A small-molecule ligand and the protein it binds are described below.
Small molecule (SMILES): CC(C)(COP(=O)(O)O)[C@@H](O)C(=O)NCCC(=O)NCCc1ccc2c(c1)OCO2

Sequence of chain 1.F:
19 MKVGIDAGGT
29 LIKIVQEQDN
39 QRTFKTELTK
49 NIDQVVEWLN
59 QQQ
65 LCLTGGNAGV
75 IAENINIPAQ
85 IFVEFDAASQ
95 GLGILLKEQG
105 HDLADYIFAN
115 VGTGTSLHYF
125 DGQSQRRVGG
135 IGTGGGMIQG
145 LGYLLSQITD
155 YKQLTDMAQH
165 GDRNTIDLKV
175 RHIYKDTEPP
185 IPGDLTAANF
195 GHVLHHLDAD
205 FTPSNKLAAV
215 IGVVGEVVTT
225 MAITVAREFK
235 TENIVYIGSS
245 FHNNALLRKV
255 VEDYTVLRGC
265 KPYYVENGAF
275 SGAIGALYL

Binding-site contacts:
Ligand atom OAE contacts residue GLU88 of chain 1.F at 2.9 Å (salt-bridge).
Ligand atom PAB contacts residue GLU88 of chain 1.F at 3.4 Å.
Ligand atom OAM contacts residue ARG131 of chain 1.F at 2.8 Å (salt-bridge).
Ligand atom OAD contacts residue ADP1 of chain 1.W at 3.1 Å (h-bond).
Ligand atom CAT contacts residue GLY134 of chain 1.F at 3.5 Å.
Ligand atom OAC contacts residue THR117 of chain 1.F at 3.4 Å (h-bond).
Ligand atom CAO contacts residue ALA191 of chain 1.E at 3.7 Å (hydrophobic).
Ligand atom CAX contacts residue GLU220 of chain 1.E at 3.3 Å.
Ligand atom OAZ contacts residue TYR258 of chain 1.E at 3.3 Å.
Ligand atom CAY contacts residue TYR258 of chain 1.E at 3.3 Å (hydrophobic).
Ligand atom CAQ contacts residue ARG131 of chain 1.F at 3.6 Å.
Ligand atom CAW contacts residue THR224 of chain 1.E at 3.6 Å.
Ligand atom CAP contacts residue THR190 of chain 1.E at 3.7 Å.
Ligand atom OAA contacts residue MG1 of chain 1.Z at 3.3 Å.
Ligand atom CAO contacts residue THR119 of chain 1.F at 3.6 Å.
Ligand atom OAZ contacts residue GLU220 of chain 1.E at 3.7 Å.
Ligand atom PAB contacts residue MG1 of chain 1.Z at 3.4 Å.
Ligand atom OAA contacts residue GLY27 of chain 1.F at 3.4 Å (h-bond).
Ligand atom OAA contacts residue ADP1 of chain 1.W at 2.6 Å (h-bond).
Ligand atom CAW contacts residue GLU220 of chain 1.E at 3.7 Å.
Ligand atom NAS contacts residue THR190 of chain 1.E at 3.5 Å (h-bond).
Ligand atom OAR contacts residue ARG131 of chain 1.F at 2.8 Å (salt-bridge).
Ligand atom PAB contacts residue ADP1 of chain 1.W at 3.2 Å.
Ligand atom OBB contacts residue THR190 of chain 1.E at 3.3 Å (h-bond).
Ligand atom CAX contacts residue TYR258 of chain 1.E at 3.4 Å (hydrophobic).
Ligand atom OAC contacts residue GLY118 of chain 1.F at 3.2 Å (h-bond).
Ligand atom OAM contacts residue SER120 of chain 1.F at 3.3 Å.
Ligand atom CBA contacts residue GLU220 of chain 1.E at 3.5 Å.
Ligand atom OAK contacts residue GLY118 of chain 1.F at 3.1 Å.
Ligand atom OAM contacts residue THR119 of chain 1.F at 3.4 Å (h-bond).
Ligand atom CAT contacts residue TYR258 of chain 1.E at 3.5 Å (hydrophobic).
Ligand atom OAD contacts residue GLU88 of chain 1.F at 2.9 Å (salt-bridge).
Ligand atom CAW contacts residue TYR258 of chain 1.E at 3.6 Å (hydrophobic).
Ligand atom OAD contacts residue MG1 of chain 1.Z at 2.4 Å.
Ligand atom CAO contacts residue ILE135 of chain 1.F at 3.7 Å (hydrophobic).
Ligand atom CAP contacts residue ARG131 of chain 1.F at 3.6 Å.
Ligand atom OAC contacts residue ADP1 of chain 1.W at 3.1 Å (h-bond).
Ligand atom CAY contacts residue GLU220 of chain 1.E at 3.5 Å.
Ligand atom NAN contacts residue ALA191 of chain 1.E at 3.4 Å (h-bond).
Ligand atom OAR contacts residue GLY134 of chain 1.F at 3.2 Å.

Sequence of chain 1.E:
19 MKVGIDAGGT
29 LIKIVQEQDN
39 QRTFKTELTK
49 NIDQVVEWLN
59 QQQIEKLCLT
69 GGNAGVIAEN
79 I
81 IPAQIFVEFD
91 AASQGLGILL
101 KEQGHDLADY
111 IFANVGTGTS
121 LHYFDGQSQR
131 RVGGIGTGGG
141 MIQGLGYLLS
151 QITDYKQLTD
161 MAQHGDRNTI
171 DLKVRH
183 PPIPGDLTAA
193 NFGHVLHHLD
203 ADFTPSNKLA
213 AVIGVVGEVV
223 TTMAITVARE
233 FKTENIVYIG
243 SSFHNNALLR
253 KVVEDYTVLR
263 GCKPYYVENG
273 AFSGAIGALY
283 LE